Sequence of chain 1.B:
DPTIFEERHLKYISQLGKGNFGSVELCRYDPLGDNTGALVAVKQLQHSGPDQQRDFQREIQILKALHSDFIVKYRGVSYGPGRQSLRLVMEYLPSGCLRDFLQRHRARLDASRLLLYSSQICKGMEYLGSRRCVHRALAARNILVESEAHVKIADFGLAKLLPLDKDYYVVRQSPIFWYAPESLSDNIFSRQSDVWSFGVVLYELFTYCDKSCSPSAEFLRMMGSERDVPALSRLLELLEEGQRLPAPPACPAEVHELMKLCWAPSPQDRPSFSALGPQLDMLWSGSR

A protein and the small-molecule ligand that binds it are described below.
Small molecule (SMILES): N#CCCc1ccc(-c2nc3cnc4[nH]ccc4c3n2C2CCCCC2)o1

Binding-site contacts:
Ligand atom C2 contacts residue LEU147 of chain 1.B at 3.3 Å (hydrophobic).
Ligand atom N4 contacts residue ASN145 of chain 1.B at 3.6 Å (h-bond).
Ligand atom C17 contacts residue ASP158 of chain 1.B at 3.8 Å.
Ligand atom N contacts residue TYR95 of chain 1.B at 3.5 Å.
Ligand atom N3 contacts residue LEU19 of chain 1.B at 3.9 Å.
Ligand atom C5 contacts residue LEU147 of chain 1.B at 3.7 Å (hydrophobic).
Ligand atom C16 contacts residue LEU147 of chain 1.B at 3.7 Å (hydrophobic).
Ligand atom C6 contacts residue VAL75 of chain 1.B at 3.7 Å (hydrophobic).
Ligand atom N3 contacts residue LEU147 of chain 1.B at 3.8 Å.
Ligand atom C19 contacts residue VAL27 of chain 1.B at 3.4 Å (hydrophobic).
Ligand atom C12 contacts residue CYS100 of chain 1.B at 3.9 Å (hydrophobic).
Ligand atom C8 contacts residue LEU19 of chain 1.B at 3.5 Å (hydrophobic).
Ligand atom O contacts residue LEU19 of chain 1.B at 3.8 Å.
Ligand atom C11 contacts residue LEU19 of chain 1.B at 3.8 Å (hydrophobic).
Ligand atom C17 contacts residue ASN145 of chain 1.B at 3.8 Å.
Ligand atom C12 contacts residue ARG144 of chain 1.B at 3.4 Å.
Ligand atom C20 contacts residue VAL27 of chain 1.B at 3.8 Å (hydrophobic).
Ligand atom C3 contacts residue GLU94 of chain 1.B at 3.6 Å.
Ligand atom C16 contacts residue ALA157 of chain 1.B at 3.8 Å (hydrophobic).
Ligand atom C7 contacts residue LEU147 of chain 1.B at 3.6 Å (hydrophobic).
Ligand atom N contacts residue LEU96 of chain 1.B at 3.0 Å (h-bond).
Ligand atom C10 contacts residue LEU19 of chain 1.B at 3.5 Å (hydrophobic).
Ligand atom C3 contacts residue ALA44 of chain 1.B at 3.7 Å (hydrophobic).
Ligand atom C3 contacts residue LEU147 of chain 1.B at 3.4 Å (hydrophobic).
Ligand atom N1 contacts residue GLU94 of chain 1.B at 2.7 Å (salt-bridge).
Ligand atom C4 contacts residue TYR95 of chain 1.B at 3.6 Å (hydrophobic).
Ligand atom N contacts residue GLU94 of chain 1.B at 3.8 Å.
Ligand atom C4 contacts residue LEU96 of chain 1.B at 3.2 Å (hydrophobic).
Ligand atom N1 contacts residue ALA44 of chain 1.B at 3.3 Å.
Ligand atom N contacts residue LEU147 of chain 1.B at 3.8 Å.
Ligand atom C6 contacts residue ALA44 of chain 1.B at 3.8 Å (hydrophobic).
Ligand atom N2 contacts residue LEU147 of chain 1.B at 3.5 Å.
Ligand atom N4 contacts residue ARG144 of chain 1.B at 3.1 Å (salt-bridge).
Ligand atom C14 contacts residue ARG144 of chain 1.B at 3.8 Å.
Ligand atom C1 contacts residue LEU147 of chain 1.B at 3.6 Å (hydrophobic).
Ligand atom N1 contacts residue LEU147 of chain 1.B at 3.7 Å.
Ligand atom C6 contacts residue GLU94 of chain 1.B at 3.7 Å.
Ligand atom O contacts residue CYS100 of chain 1.B at 3.9 Å.
Ligand atom C9 contacts residue LEU19 of chain 1.B at 3.3 Å (hydrophobic).
Ligand atom C contacts residue LEU147 of chain 1.B at 3.7 Å (hydrophobic).